Binding-site contacts:
Ligand atom C8 contacts residue ILE1129 of chain 1.A at 4.2 Å (hydrophobic).
Ligand atom O7 contacts residue ASN1131 of chain 1.A at 2.9 Å (h-bond).
Ligand atom C3 contacts residue ASN1131 of chain 1.A at 3.8 Å.
Ligand atom C1 contacts residue ASN1131 of chain 1.A at 1.4 Å.
Ligand atom N2 contacts residue ASN1131 of chain 1.A at 2.9 Å (h-bond).
Ligand atom C8 contacts residue ASN1131 of chain 1.A at 3.9 Å.
Ligand atom C8 contacts residue VAL1130 of chain 1.A at 4.4 Å (hydrophobic).
Ligand atom C5 contacts residue ASN1131 of chain 1.A at 3.7 Å.
Ligand atom C4 contacts residue ASN1131 of chain 1.A at 4.2 Å.
Ligand atom O5 contacts residue ASN1131 of chain 1.A at 2.4 Å (h-bond).
Ligand atom C7 contacts residue ASN1131 of chain 1.A at 3.1 Å.
Ligand atom C2 contacts residue ASN1131 of chain 1.A at 2.5 Å.

Sequence of chain 1.A:
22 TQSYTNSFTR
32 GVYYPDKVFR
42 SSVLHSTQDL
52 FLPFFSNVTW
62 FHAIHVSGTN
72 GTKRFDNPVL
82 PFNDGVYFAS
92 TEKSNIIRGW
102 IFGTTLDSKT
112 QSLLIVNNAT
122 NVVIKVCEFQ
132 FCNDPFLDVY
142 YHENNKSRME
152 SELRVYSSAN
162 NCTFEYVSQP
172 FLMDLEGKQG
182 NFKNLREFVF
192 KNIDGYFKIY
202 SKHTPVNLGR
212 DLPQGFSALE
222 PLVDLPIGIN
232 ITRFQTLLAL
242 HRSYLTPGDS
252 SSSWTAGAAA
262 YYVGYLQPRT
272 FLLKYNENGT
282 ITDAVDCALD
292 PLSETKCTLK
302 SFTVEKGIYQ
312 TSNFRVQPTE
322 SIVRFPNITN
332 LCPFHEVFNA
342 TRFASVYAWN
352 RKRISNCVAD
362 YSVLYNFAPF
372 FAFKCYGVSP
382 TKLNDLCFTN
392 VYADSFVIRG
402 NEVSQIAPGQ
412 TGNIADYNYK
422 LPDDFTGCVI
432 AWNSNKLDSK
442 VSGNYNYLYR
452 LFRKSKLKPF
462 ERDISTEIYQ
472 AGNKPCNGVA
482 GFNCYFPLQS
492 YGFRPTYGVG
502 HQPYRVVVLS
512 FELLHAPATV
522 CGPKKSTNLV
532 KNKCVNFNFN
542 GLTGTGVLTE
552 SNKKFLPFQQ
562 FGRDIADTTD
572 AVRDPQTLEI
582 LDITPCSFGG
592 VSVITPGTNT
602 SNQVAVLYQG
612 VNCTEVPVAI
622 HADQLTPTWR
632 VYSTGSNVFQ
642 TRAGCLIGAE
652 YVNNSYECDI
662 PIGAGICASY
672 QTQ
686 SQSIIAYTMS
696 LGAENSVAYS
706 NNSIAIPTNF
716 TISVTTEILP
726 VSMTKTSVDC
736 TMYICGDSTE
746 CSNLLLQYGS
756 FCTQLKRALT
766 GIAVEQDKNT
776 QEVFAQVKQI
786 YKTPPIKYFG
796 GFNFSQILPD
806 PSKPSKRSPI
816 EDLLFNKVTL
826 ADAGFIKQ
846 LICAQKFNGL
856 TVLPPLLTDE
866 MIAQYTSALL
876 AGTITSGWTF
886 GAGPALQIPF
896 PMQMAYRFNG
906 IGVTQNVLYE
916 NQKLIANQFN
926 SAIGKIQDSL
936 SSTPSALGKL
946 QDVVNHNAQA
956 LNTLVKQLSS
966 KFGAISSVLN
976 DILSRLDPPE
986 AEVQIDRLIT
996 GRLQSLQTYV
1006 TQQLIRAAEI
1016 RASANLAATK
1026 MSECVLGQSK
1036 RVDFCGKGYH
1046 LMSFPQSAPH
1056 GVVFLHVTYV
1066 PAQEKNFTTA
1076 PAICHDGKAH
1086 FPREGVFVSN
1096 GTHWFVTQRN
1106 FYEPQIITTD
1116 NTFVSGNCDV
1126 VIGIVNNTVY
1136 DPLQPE

The small molecule below binds the protein below.
Small molecule (SMILES): CC(=O)N[C@@H]1[C@@H](O)[C@H](O)[C@@H](CO)O[C@H]1O